Sequence of chain 1.B:
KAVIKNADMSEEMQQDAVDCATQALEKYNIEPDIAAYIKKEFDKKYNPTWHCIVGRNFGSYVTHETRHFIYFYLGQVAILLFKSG

A protein and the small-molecule ligand that binds it are described below.
Small molecule (SMILES): CC(C)[C@H](NC(=O)[C@H](CC(=O)O)NC(=O)[C@H](CCCN=C(N)N)NC(=O)[C@@H](NC(=O)[C@H](C)N)[C@@H](C)O)C(=O)N[C@@H](C)C(=O)N[C@H](C(=O)N[C@@H](CO)C(=O)N1CCC[C@H]1C(=O)O)[C@@H](C)O

Binding-site contacts:
Ligand atom OG1 contacts residue SER66 of chain 1.A at 2.9 Å (h-bond).
Ligand atom O contacts residue GLU71 of chain 1.A at 3.2 Å.
Ligand atom O contacts residue GLY65 of chain 1.A at 3.5 Å.
Ligand atom OG contacts residue PRO38 of chain 1.B at 3.5 Å.
Ligand atom CA contacts residue HIS70 of chain 1.A at 3.4 Å.
Ligand atom CA contacts residue SER66 of chain 1.A at 3.1 Å.
Ligand atom CG2 contacts residue THR69 of chain 1.A at 3.0 Å.
Ligand atom C contacts residue THR72 of chain 1.A at 3.6 Å.
Ligand atom CB contacts residue THR72 of chain 1.A at 3.5 Å.
Ligand atom CB contacts residue TYR67 of chain 1.A at 3.1 Å (hydrophobic).
Ligand atom O contacts residue THR72 of chain 1.A at 2.9 Å (h-bond).
Ligand atom NH1 contacts residue THR72 of chain 1.A at 2.8 Å (h-bond).
Ligand atom N contacts residue SER66 of chain 1.A at 3.0 Å (h-bond).
Ligand atom CB contacts residue HIS70 of chain 1.A at 3.6 Å.
Ligand atom N contacts residue PHE64 of chain 1.A at 3.4 Å (h-bond).
Ligand atom CD contacts residue PHE64 of chain 1.A at 3.2 Å (hydrophobic).
Ligand atom C contacts residue HIS70 of chain 1.A at 3.6 Å.
Ligand atom O contacts residue TYR77 of chain 1.A at 2.9 Å (h-bond).
Ligand atom C contacts residue SER66 of chain 1.A at 3.6 Å.
Ligand atom O contacts residue TYR67 of chain 1.A at 3.6 Å.
Ligand atom O contacts residue THR69 of chain 1.A at 3.2 Å.
Ligand atom N contacts residue HIS70 of chain 1.A at 2.9 Å (h-bond).
Ligand atom OD1 contacts residue THR69 of chain 1.A at 2.4 Å (h-bond).
Ligand atom OXT contacts residue TYR79 of chain 1.A at 2.5 Å (h-bond).
Ligand atom O contacts residue PRO38 of chain 1.B at 3.3 Å.
Ligand atom O contacts residue HIS70 of chain 1.A at 2.9 Å (h-bond).
Ligand atom N contacts residue VAL68 of chain 1.A at 2.8 Å (h-bond).
Ligand atom CG1 contacts residue PHE75 of chain 1.A at 3.5 Å (hydrophobic).
Ligand atom O contacts residue VAL68 of chain 1.A at 2.9 Å (h-bond).
Ligand atom CG contacts residue THR69 of chain 1.A at 3.6 Å.
Ligand atom C contacts residue TYR79 of chain 1.A at 3.5 Å (hydrophobic).
Ligand atom C contacts residue TYR77 of chain 1.A at 3.6 Å (hydrophobic).
Ligand atom CG2 contacts residue ASN12 of chain 1.A at 3.5 Å.
Ligand atom C contacts residue VAL68 of chain 1.A at 3.6 Å (hydrophobic).
Ligand atom O contacts residue SER66 of chain 1.A at 3.0 Å (h-bond).
Ligand atom NH1 contacts residue ASP14 of chain 1.A at 2.9 Å (salt-bridge).
Ligand atom CB contacts residue TYR67 of chain 1.A at 3.6 Å (hydrophobic).
Ligand atom CB contacts residue SER66 of chain 1.A at 3.4 Å.
Ligand atom CG contacts residue GLU37 of chain 1.B at 3.4 Å.
Ligand atom CA contacts residue VAL68 of chain 1.A at 3.4 Å (hydrophobic).

Sequence of chain 1.A:
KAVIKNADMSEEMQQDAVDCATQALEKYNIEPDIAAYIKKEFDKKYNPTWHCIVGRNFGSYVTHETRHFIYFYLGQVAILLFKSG